Sequence of chain 1.A:
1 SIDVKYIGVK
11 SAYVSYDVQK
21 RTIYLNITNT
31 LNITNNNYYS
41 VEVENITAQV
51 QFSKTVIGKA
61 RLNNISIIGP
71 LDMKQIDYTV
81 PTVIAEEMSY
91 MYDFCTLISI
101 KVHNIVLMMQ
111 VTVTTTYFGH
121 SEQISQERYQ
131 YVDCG

Binding-site contacts:
Ligand atom C7 contacts residue NAG1 of chain 1.N at 4.3 Å.
Ligand atom C1 contacts residue ASN32 of chain 1.C at 4.5 Å.
Ligand atom C6 contacts residue NAG1 of chain 1.N at 4.4 Å.
Ligand atom O5 contacts residue ASN32 of chain 1.C at 4.1 Å.
Ligand atom C7 contacts residue NAG1 of chain 1.J at 3.8 Å.
Ligand atom C3 contacts residue NAG1 of chain 1.J at 4.5 Å.
Ligand atom O3 contacts residue NAG1 of chain 1.N at 4.5 Å.
Ligand atom C4 contacts residue NAG1 of chain 1.J at 4.1 Å.
Ligand atom N2 contacts residue ASN32 of chain 1.A at 2.9 Å (h-bond).
Ligand atom C1 contacts residue ASN32 of chain 1.A at 1.4 Å.
Ligand atom O7 contacts residue ASN32 of chain 1.A at 3.0 Å (h-bond).
Ligand atom C3 contacts residue ASN32 of chain 1.A at 3.8 Å.
Ligand atom C8 contacts residue NAG1 of chain 1.J at 3.4 Å.
Ligand atom C5 contacts residue NAG1 of chain 1.J at 3.1 Å.
Ligand atom C7 contacts residue ASN32 of chain 1.A at 3.1 Å.
Ligand atom C5 contacts residue THR34 of chain 1.A at 3.9 Å.
Ligand atom O5 contacts residue ASN32 of chain 1.A at 2.4 Å (h-bond).
Ligand atom O5 contacts residue NAG1 of chain 1.N at 4.4 Å.
Ligand atom O7 contacts residue ASN32 of chain 1.C at 4.5 Å.
Ligand atom O5 contacts residue THR34 of chain 1.A at 4.0 Å.
Ligand atom O7 contacts residue NAG1 of chain 1.N at 3.4 Å.
Ligand atom C2 contacts residue ASN32 of chain 1.A at 2.4 Å.
Ligand atom O6 contacts residue NAG1 of chain 1.N at 3.1 Å.
Ligand atom C8 contacts residue ASN32 of chain 1.A at 4.3 Å.
Ligand atom C4 contacts residue NAG1 of chain 1.N at 4.5 Å.
Ligand atom N2 contacts residue NAG1 of chain 1.J at 3.5 Å (h-bond).
Ligand atom O5 contacts residue NAG1 of chain 1.J at 3.9 Å.
Ligand atom C5 contacts residue ASN32 of chain 1.A at 3.7 Å.
Ligand atom C4 contacts residue ASN32 of chain 1.A at 4.2 Å.
Ligand atom C6 contacts residue NAG1 of chain 1.J at 3.4 Å.
Ligand atom C1 contacts residue NAG1 of chain 1.J at 4.4 Å.
Ligand atom O6 contacts residue THR34 of chain 1.C at 3.6 Å.
Ligand atom C6 contacts residue THR34 of chain 1.A at 3.2 Å.
Ligand atom O4 contacts residue NAG1 of chain 1.J at 4.0 Å.
Ligand atom C2 contacts residue NAG1 of chain 1.N at 4.4 Å.
Ligand atom O6 contacts residue THR34 of chain 1.A at 4.0 Å.

Sequence of chain 1.C:
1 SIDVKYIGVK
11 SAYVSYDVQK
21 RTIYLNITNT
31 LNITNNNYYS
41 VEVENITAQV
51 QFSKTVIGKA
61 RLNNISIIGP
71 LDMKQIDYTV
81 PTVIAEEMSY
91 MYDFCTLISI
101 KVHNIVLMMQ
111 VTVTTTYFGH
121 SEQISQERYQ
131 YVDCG

This protein binds this small molecule.
Small molecule (SMILES): CC(=O)N[C@@H]1[C@@H](O)[C@H](O)[C@@H](CO)O[C@H]1O